Sequence of chain 1.E:
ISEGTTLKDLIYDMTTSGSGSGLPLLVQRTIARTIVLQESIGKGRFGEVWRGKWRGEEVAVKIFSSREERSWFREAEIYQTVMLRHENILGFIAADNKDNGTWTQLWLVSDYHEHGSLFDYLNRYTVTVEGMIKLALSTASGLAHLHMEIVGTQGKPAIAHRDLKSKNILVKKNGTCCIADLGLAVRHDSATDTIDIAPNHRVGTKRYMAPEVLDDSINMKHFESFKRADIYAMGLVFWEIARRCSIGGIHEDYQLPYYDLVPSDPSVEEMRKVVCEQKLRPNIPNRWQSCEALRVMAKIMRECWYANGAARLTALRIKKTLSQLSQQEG

Binding-site contacts:
Ligand atom CAW contacts residue ARG133 of chain 1.E at 3.3 Å.
Ligand atom CAW contacts residue HIS124 of chain 1.E at 3.6 Å.
Ligand atom CBG contacts residue SER119 of chain 1.E at 3.3 Å.
Ligand atom CAK contacts residue GLU123 of chain 1.E at 3.3 Å.
Ligand atom CAV contacts residue GLU123 of chain 1.E at 3.4 Å.
Ligand atom N25 contacts residue LYS71 of chain 1.E at 3.7 Å.
Ligand atom CBB contacts residue VAL58 of chain 1.E at 3.6 Å (hydrophobic).
Ligand atom CAT contacts residue LYS71 of chain 1.E at 3.7 Å.
Ligand atom CBD contacts residue LEU179 of chain 1.E at 3.6 Å (hydrophobic).
Ligand atom CAS contacts residue ILE50 of chain 1.E at 3.7 Å (hydrophobic).
Ligand atom CAF contacts residue ILE50 of chain 1.E at 3.6 Å (hydrophobic).
Ligand atom CAV contacts residue ARG133 of chain 1.E at 3.6 Å.
Ligand atom C29 contacts residue SER119 of chain 1.E at 3.1 Å.
Ligand atom CAE contacts residue ILE50 of chain 1.E at 3.6 Å (hydrophobic).
Ligand atom OBK contacts residue TYR121 of chain 1.E at 3.6 Å.
Ligand atom CAT contacts residue LEU117 of chain 1.E at 3.6 Å (hydrophobic).
Ligand atom CAL contacts residue ASP129 of chain 1.E at 3.6 Å.
Ligand atom CAB contacts residue GLY51 of chain 1.E at 3.5 Å.
Ligand atom CBH contacts residue LEU179 of chain 1.E at 3.6 Å (hydrophobic).
Ligand atom N25 contacts residue SER119 of chain 1.E at 3.7 Å.
Ligand atom CAF contacts residue GLU123 of chain 1.E at 3.3 Å.
Ligand atom CAM contacts residue LEU179 of chain 1.E at 3.6 Å (hydrophobic).
Ligand atom CAD contacts residue ILE50 of chain 1.E at 3.6 Å (hydrophobic).
Ligand atom CAQ contacts residue GLY125 of chain 1.E at 3.5 Å.
Ligand atom CAQ contacts residue ILE50 of chain 1.E at 3.6 Å (hydrophobic).
Ligand atom C21 contacts residue LEU99 of chain 1.E at 3.6 Å (hydrophobic).
Ligand atom CAE contacts residue HIS122 of chain 1.E at 3.2 Å.
Ligand atom CAG contacts residue ILE50 of chain 1.E at 3.7 Å (hydrophobic).
Ligand atom CAT contacts residue GLU84 of chain 1.E at 3.2 Å.
Ligand atom OBE contacts residue ASP190 of chain 1.E at 3.7 Å.
Ligand atom OBK contacts residue HIS122 of chain 1.E at 3.2 Å (h-bond).
Ligand atom NBI contacts residue ASP120 of chain 1.E at 3.4 Å (salt-bridge).
Ligand atom CAV contacts residue HIS124 of chain 1.E at 3.2 Å.
Ligand atom CAR contacts residue ILE50 of chain 1.E at 3.6 Å (hydrophobic).
Ligand atom C29 contacts residue LYS71 of chain 1.E at 3.5 Å.
Ligand atom CAO contacts residue LEU179 of chain 1.E at 3.7 Å (hydrophobic).
Ligand atom CAX contacts residue LEU117 of chain 1.E at 3.6 Å (hydrophobic).
Ligand atom OBE contacts residue LEU99 of chain 1.E at 3.5 Å.
Ligand atom NBI contacts residue ALA69 of chain 1.E at 3.4 Å.
Ligand atom CBA contacts residue VAL58 of chain 1.E at 3.6 Å (hydrophobic).

The small molecule below binds the protein below.
Small molecule (SMILES): CCN(C)C(=O)c1ccc2c(c1)NC(=O)/C2=C(\Nc1ccc(CN2CCCCC2)cc1)c1ccccc1